Binding-site contacts:
Ligand atom N3 contacts residue MET260 of chain 1.A at 3.1 Å.
Ligand atom N2 contacts residue ILE201 of chain 1.A at 3.6 Å.
Ligand atom N2 contacts residue ASP156 of chain 1.A at 3.0 Å (salt-bridge).
Ligand atom C8 contacts residue GOL1 of chain 1.E at 3.7 Å.
Ligand atom C2 contacts residue ASP156 of chain 1.A at 3.3 Å.
Ligand atom C2 contacts residue ASP102 of chain 1.A at 3.6 Å.
Ligand atom N1 contacts residue CYS158 of chain 1.A at 3.8 Å.
Ligand atom N2 contacts residue ASP102 of chain 1.A at 2.6 Å (salt-bridge).
Ligand atom C2 contacts residue MET260 of chain 1.A at 3.8 Å (hydrophobic).
Ligand atom N11 contacts residue ALA232 of chain 1.A at 2.9 Å (h-bond).
Ligand atom C5 contacts residue CYS158 of chain 1.A at 3.8 Å (hydrophobic).
Ligand atom O6 contacts residue ASP156 of chain 1.A at 3.8 Å.
Ligand atom O6 contacts residue CYS158 of chain 1.A at 3.0 Å (h-bond).
Ligand atom O6 contacts residue GLY229 of chain 1.A at 3.3 Å.
Ligand atom N1 contacts residue GLN203 of chain 1.A at 3.7 Å.
Ligand atom C8 contacts residue TYR106 of chain 1.A at 3.3 Å (hydrophobic).
Ligand atom N9 contacts residue MET260 of chain 1.A at 3.6 Å.
Ligand atom N11 contacts residue GLY230 of chain 1.A at 3.1 Å.
Ligand atom N11 contacts residue LEU231 of chain 1.A at 3.1 Å (h-bond).
Ligand atom C6 contacts residue TYR106 of chain 1.A at 3.7 Å (hydrophobic).
Ligand atom C10 contacts residue TYR106 of chain 1.A at 3.4 Å (hydrophobic).
Ligand atom N2 contacts residue MET260 of chain 1.A at 3.7 Å.
Ligand atom N3 contacts residue TYR106 of chain 1.A at 3.8 Å.
Ligand atom C4 contacts residue TYR106 of chain 1.A at 3.3 Å (hydrophobic).
Ligand atom N9 contacts residue TYR106 of chain 1.A at 3.7 Å.
Ligand atom C6 contacts residue CYS158 of chain 1.A at 3.2 Å (hydrophobic).
Ligand atom C8 contacts residue MET260 of chain 1.A at 3.9 Å (hydrophobic).
Ligand atom N9 contacts residue GOL1 of chain 1.E at 2.9 Å (h-bond).
Ligand atom N3 contacts residue ASP102 of chain 1.A at 2.9 Å (salt-bridge).
Ligand atom C4 contacts residue MET260 of chain 1.A at 3.8 Å (hydrophobic).
Ligand atom O6 contacts residue GLN203 of chain 1.A at 3.0 Å (h-bond).
Ligand atom C5 contacts residue TYR106 of chain 1.A at 3.3 Å (hydrophobic).
Ligand atom C2 contacts residue TYR106 of chain 1.A at 3.8 Å (hydrophobic).
Ligand atom N1 contacts residue ASP156 of chain 1.A at 2.6 Å (salt-bridge).
Ligand atom C7 contacts residue TYR106 of chain 1.A at 3.3 Å (hydrophobic).
Ligand atom C10 contacts residue GLY230 of chain 1.A at 3.6 Å.
Ligand atom C6 contacts residue ASP156 of chain 1.A at 3.8 Å.
Ligand atom N2 contacts residue SER103 of chain 1.A at 3.7 Å.
Ligand atom O6 contacts residue GLY230 of chain 1.A at 2.8 Å (h-bond).
Ligand atom N11 contacts residue VAL233 of chain 1.A at 3.8 Å.

Sequence of chain 1.A:
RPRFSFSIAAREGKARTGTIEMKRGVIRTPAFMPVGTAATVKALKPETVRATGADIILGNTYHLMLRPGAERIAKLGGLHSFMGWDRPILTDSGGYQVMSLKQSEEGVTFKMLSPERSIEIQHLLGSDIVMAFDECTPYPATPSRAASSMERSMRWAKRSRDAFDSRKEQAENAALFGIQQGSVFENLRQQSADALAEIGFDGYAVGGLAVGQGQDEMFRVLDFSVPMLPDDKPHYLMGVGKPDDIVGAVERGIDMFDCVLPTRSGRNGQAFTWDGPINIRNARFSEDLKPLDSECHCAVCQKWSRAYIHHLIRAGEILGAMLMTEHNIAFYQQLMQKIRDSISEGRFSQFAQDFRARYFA

A protein and the small-molecule ligand that binds it are described below.
Small molecule (SMILES): N#Cc1c[nH]c2nc(N)[nH]c(=O)c12